This protein binds this small molecule.
Small molecule (SMILES): O[C@@H]1CCCC[C@H]1O

Sequence of chain 1.B:
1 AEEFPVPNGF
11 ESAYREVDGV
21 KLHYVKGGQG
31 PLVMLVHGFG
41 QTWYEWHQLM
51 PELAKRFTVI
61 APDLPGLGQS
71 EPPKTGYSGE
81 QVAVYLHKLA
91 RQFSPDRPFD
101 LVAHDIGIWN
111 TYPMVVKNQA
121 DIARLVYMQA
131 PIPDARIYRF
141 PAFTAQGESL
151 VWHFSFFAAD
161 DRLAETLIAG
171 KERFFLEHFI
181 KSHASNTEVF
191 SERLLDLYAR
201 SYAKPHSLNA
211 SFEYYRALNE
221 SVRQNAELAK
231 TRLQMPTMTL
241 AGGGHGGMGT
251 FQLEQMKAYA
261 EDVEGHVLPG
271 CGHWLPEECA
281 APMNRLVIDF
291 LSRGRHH

Binding-site contacts:
Ligand atom O8 contacts residue ILE106 of chain 1.B at 4.4 Å.
Ligand atom C4 contacts residue PRO131 of chain 1.B at 4.5 Å (hydrophobic).
Ligand atom O8 contacts residue 3ZQ1 of chain 1.H at 0.8 Å (h-bond).
Ligand atom C6 contacts residue 3ZQ1 of chain 1.H at 0.8 Å.
Ligand atom C4 contacts residue TRP109 of chain 1.B at 4.1 Å (hydrophobic).
Ligand atom C1 contacts residue PHE179 of chain 1.B at 4.3 Å (hydrophobic).
Ligand atom C4 contacts residue PHE154 of chain 1.B at 3.7 Å (hydrophobic).
Ligand atom C5 contacts residue ASP105 of chain 1.B at 2.3 Å.
Ligand atom C4 contacts residue 3ZQ1 of chain 1.H at 0.7 Å.
Ligand atom C3 contacts residue ASP105 of chain 1.B at 3.5 Å.
Ligand atom C2 contacts residue 3ZQ1 of chain 1.H at 0.5 Å.
Ligand atom C6 contacts residue HIS273 of chain 1.B at 3.9 Å.
Ligand atom C2 contacts residue HIS153 of chain 1.B at 4.2 Å.
Ligand atom O8 contacts residue ASP105 of chain 1.B at 3.5 Å (salt-bridge).
Ligand atom C1 contacts residue HIS153 of chain 1.B at 3.8 Å.
Ligand atom C1 contacts residue 3ZQ1 of chain 1.H at 0.6 Å.
Ligand atom C6 contacts residue HIS153 of chain 1.B at 4.4 Å.
Ligand atom C3 contacts residue 3ZQ1 of chain 1.H at 0.7 Å.
Ligand atom C5 contacts residue TYR215 of chain 1.B at 3.5 Å (hydrophobic).
Ligand atom C5 contacts residue 3ZQ1 of chain 1.H at 0.9 Å.
Ligand atom C4 contacts residue ASP105 of chain 1.B at 2.9 Å.
Ligand atom C4 contacts residue HIS153 of chain 1.B at 4.4 Å.
Ligand atom C1 contacts residue ASP105 of chain 1.B at 2.5 Å.
Ligand atom C2 contacts residue ASP105 of chain 1.B at 3.1 Å.
Ligand atom O8 contacts residue HIS153 of chain 1.B at 2.8 Å (h-bond).
Ligand atom C5 contacts residue PHE154 of chain 1.B at 4.1 Å (hydrophobic).
Ligand atom C5 contacts residue HIS153 of chain 1.B at 4.0 Å.
Ligand atom C3 contacts residue PHE154 of chain 1.B at 3.8 Å (hydrophobic).
Ligand atom C5 contacts residue ILE106 of chain 1.B at 4.0 Å (hydrophobic).
Ligand atom C4 contacts residue ALA130 of chain 1.B at 4.0 Å (hydrophobic).
Ligand atom C3 contacts residue HIS153 of chain 1.B at 3.9 Å.
Ligand atom C5 contacts residue TRP109 of chain 1.B at 4.3 Å (hydrophobic).
Ligand atom O8 contacts residue PHE154 of chain 1.B at 3.4 Å.
Ligand atom C1 contacts residue HIS273 of chain 1.B at 3.5 Å.
Ligand atom C6 contacts residue ASP105 of chain 1.B at 1.4 Å.
Ligand atom C2 contacts residue HIS273 of chain 1.B at 3.5 Å.
Ligand atom O8 contacts residue TYR215 of chain 1.B at 2.7 Å (h-bond).
Ligand atom C6 contacts residue TYR215 of chain 1.B at 3.9 Å (hydrophobic).
Ligand atom O8 contacts residue TRP109 of chain 1.B at 4.4 Å.
Ligand atom C3 contacts residue VAL151 of chain 1.B at 4.2 Å (hydrophobic).